The small molecule below binds the protein below.
Small molecule (SMILES): CCC1=C(C)C2=c3c(C)c(CC)c4n3[Mn@@]35n6c(c(C)c(CCC(=O)O)c6C6=[N+]3C(=CC=4)C(C)=C6CCC(=O)O)C=CC1=[N+]25

Sequence of chain 1.A:
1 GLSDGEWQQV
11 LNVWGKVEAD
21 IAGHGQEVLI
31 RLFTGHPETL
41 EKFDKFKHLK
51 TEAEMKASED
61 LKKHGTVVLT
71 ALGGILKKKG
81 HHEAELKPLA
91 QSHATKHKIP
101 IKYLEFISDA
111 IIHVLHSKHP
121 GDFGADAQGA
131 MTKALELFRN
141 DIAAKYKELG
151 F

Binding-site contacts:
Ligand atom C7A contacts residue ILE107 of chain 1.A at 3.3 Å (hydrophobic).
Ligand atom C1C contacts residue HIS97 of chain 1.A at 3.6 Å.
Ligand atom CMC contacts residue HIS97 of chain 1.A at 3.4 Å.
Ligand atom C4D contacts residue PHE43 of chain 1.A at 3.8 Å (hydrophobic).
Ligand atom C4B contacts residue HIS93 of chain 1.A at 3.8 Å.
Ligand atom CAC contacts residue HIS97 of chain 1.A at 3.4 Å.
Ligand atom CB1 contacts residue ILE99 of chain 1.A at 3.2 Å (hydrophobic).
Ligand atom NB contacts residue HIS93 of chain 1.A at 3.3 Å.
Ligand atom C6A contacts residue LEU89 of chain 1.A at 3.6 Å (hydrophobic).
Ligand atom CB1 contacts residue PHE43 of chain 1.A at 3.3 Å (hydrophobic).
Ligand atom O1B contacts residue SER92 of chain 1.A at 3.4 Å (h-bond).
Ligand atom C6D contacts residue PHE43 of chain 1.A at 3.3 Å (hydrophobic).
Ligand atom C5D contacts residue TYR103 of chain 1.A at 3.4 Å (hydrophobic).
Ligand atom C4D contacts residue ILE99 of chain 1.A at 3.8 Å (hydrophobic).
Ligand atom C4A contacts residue HIS93 of chain 1.A at 3.7 Å.
Ligand atom MN contacts residue HIS93 of chain 1.A at 2.6 Å.
Ligand atom C1C contacts residue PHE43 of chain 1.A at 3.9 Å (hydrophobic).
Ligand atom O2B contacts residue LEU89 of chain 1.A at 3.7 Å.
Ligand atom O2B contacts residue SER92 of chain 1.A at 3.5 Å (h-bond).
Ligand atom O1B contacts residue HIS97 of chain 1.A at 3.0 Å (h-bond).
Ligand atom ND contacts residue HIS93 of chain 1.A at 3.2 Å (h-bond).
Ligand atom C3C contacts residue HIS97 of chain 1.A at 3.2 Å.
Ligand atom CGB contacts residue SER92 of chain 1.A at 3.9 Å.
Ligand atom C6A contacts residue PHE138 of chain 1.A at 3.2 Å (hydrophobic).
Ligand atom C3D contacts residue ILE99 of chain 1.A at 3.9 Å (hydrophobic).
Ligand atom O2B contacts residue HIS93 of chain 1.A at 3.9 Å.
Ligand atom C1D contacts residue HIS93 of chain 1.A at 3.7 Å.
Ligand atom C2C contacts residue HIS97 of chain 1.A at 3.4 Å.
Ligand atom NC contacts residue HIS97 of chain 1.A at 3.9 Å.
Ligand atom C2A contacts residue VAL68 of chain 1.A at 3.7 Å (hydrophobic).
Ligand atom C4C contacts residue HIS93 of chain 1.A at 3.9 Å.
Ligand atom C1B contacts residue HIS93 of chain 1.A at 3.7 Å.
Ligand atom C4C contacts residue HIS97 of chain 1.A at 3.7 Å.
Ligand atom NA contacts residue HIS93 of chain 1.A at 3.1 Å (h-bond).
Ligand atom C7D contacts residue TYR103 of chain 1.A at 3.5 Å (hydrophobic).
Ligand atom CB2 contacts residue PHE43 of chain 1.A at 3.4 Å (hydrophobic).
Ligand atom C5D contacts residue ILE99 of chain 1.A at 3.5 Å (hydrophobic).
Ligand atom NC contacts residue HIS93 of chain 1.A at 3.4 Å (h-bond).
Ligand atom CB2 contacts residue ILE99 of chain 1.A at 3.6 Å (hydrophobic).
Ligand atom C7D contacts residue ILE107 of chain 1.A at 3.6 Å (hydrophobic).